Sequence of chain 1.A:
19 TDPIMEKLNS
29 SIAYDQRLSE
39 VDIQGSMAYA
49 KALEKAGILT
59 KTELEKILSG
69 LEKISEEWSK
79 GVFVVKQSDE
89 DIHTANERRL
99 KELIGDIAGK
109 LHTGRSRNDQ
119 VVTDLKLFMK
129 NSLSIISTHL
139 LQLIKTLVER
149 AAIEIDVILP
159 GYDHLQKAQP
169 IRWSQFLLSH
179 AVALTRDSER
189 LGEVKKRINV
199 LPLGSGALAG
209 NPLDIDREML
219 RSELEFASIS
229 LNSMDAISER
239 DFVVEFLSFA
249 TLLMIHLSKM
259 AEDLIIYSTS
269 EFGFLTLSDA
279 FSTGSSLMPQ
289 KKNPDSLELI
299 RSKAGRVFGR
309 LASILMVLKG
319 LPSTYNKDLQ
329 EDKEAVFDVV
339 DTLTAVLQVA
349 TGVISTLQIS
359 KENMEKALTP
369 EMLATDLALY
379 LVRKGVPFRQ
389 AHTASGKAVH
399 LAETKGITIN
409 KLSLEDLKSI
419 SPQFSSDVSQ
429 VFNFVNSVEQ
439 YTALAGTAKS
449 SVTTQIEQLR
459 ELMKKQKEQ

Sequence of chain 1.C:
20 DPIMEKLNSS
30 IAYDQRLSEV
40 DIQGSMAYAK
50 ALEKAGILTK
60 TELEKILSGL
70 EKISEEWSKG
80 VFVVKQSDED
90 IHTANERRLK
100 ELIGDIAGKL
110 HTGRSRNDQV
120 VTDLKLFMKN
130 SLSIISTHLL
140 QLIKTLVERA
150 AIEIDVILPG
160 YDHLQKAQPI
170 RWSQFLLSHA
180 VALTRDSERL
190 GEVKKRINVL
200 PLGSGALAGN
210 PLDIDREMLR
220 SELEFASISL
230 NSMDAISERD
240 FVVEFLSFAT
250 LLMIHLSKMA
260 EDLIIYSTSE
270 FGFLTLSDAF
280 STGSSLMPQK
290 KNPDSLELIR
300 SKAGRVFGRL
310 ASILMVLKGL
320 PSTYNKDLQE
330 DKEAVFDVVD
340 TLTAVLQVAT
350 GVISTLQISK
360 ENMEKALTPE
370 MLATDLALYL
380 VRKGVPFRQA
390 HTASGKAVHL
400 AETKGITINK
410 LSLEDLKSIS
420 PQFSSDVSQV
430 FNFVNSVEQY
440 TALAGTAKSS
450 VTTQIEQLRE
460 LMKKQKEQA

Binding-site contacts:
Ligand atom C1 contacts residue ASN116 of chain 1.C at 4.1 Å.
Ligand atom C3 contacts residue VAL119 of chain 1.C at 4.0 Å (hydrophobic).
Ligand atom C1 contacts residue ARG115 of chain 1.C at 3.9 Å.
Ligand atom CD contacts residue ARG115 of chain 1.C at 4.2 Å.
Ligand atom O52 contacts residue LYS331 of chain 1.C at 4.0 Å.
Ligand atom CD contacts residue SER114 of chain 1.C at 3.2 Å.
Ligand atom N1 contacts residue ASN116 of chain 1.C at 3.2 Å (h-bond).
Ligand atom N2 contacts residue ASN116 of chain 1.C at 3.0 Å (h-bond).
Ligand atom N4 contacts residue SER29 of chain 1.C at 3.2 Å (h-bond).
Ligand atom OD2 contacts residue ARG115 of chain 1.C at 3.4 Å (salt-bridge).
Ligand atom C2 contacts residue ARG115 of chain 1.C at 3.9 Å.
Ligand atom CG contacts residue HIS162 of chain 1.A at 3.5 Å.
Ligand atom C4 contacts residue GLN328 of chain 1.C at 3.4 Å.
Ligand atom C2 contacts residue VAL119 of chain 1.C at 4.0 Å (hydrophobic).
Ligand atom C contacts residue ARG115 of chain 1.C at 3.8 Å.
Ligand atom O51 contacts residue GLN328 of chain 1.C at 3.5 Å.
Ligand atom N2 contacts residue TYR323 of chain 1.C at 3.9 Å.
Ligand atom OG1 contacts residue HIS162 of chain 1.A at 4.0 Å.
Ligand atom O51 contacts residue VAL119 of chain 1.C at 4.0 Å.
Ligand atom O51 contacts residue LYS331 of chain 1.C at 2.8 Å (salt-bridge).
Ligand atom C5 contacts residue TYR323 of chain 1.C at 3.5 Å (hydrophobic).
Ligand atom C5 contacts residue GLN328 of chain 1.C at 3.7 Å.
Ligand atom OG2 contacts residue HIS162 of chain 1.A at 2.5 Å (h-bond).
Ligand atom C4 contacts residue TYR323 of chain 1.C at 3.6 Å (hydrophobic).
Ligand atom N4 contacts residue GLN328 of chain 1.C at 2.8 Å (h-bond).
Ligand atom O52 contacts residue TYR323 of chain 1.C at 2.7 Å (h-bond).
Ligand atom C3 contacts residue HIS91 of chain 1.C at 4.2 Å.
Ligand atom OD1 contacts residue SER114 of chain 1.C at 2.7 Å (h-bond).
Ligand atom CA contacts residue ASN116 of chain 1.C at 3.6 Å.
Ligand atom C1 contacts residue TYR323 of chain 1.C at 3.2 Å (hydrophobic).
Ligand atom OG2 contacts residue TYR323 of chain 1.C at 4.0 Å.
Ligand atom O52 contacts residue GLN328 of chain 1.C at 3.7 Å.
Ligand atom C3 contacts residue TYR323 of chain 1.C at 4.1 Å (hydrophobic).
Ligand atom C2 contacts residue TYR323 of chain 1.C at 3.4 Å (hydrophobic).
Ligand atom C contacts residue ASN116 of chain 1.C at 3.5 Å.
Ligand atom OD2 contacts residue SER114 of chain 1.C at 3.4 Å (h-bond).
Ligand atom OD1 contacts residue ALA205 of chain 1.C at 3.5 Å.
Ligand atom N2 contacts residue ARG115 of chain 1.C at 3.4 Å.
Ligand atom C5 contacts residue LYS331 of chain 1.C at 3.7 Å.
Ligand atom N1 contacts residue ARG115 of chain 1.C at 3.9 Å.

A protein and the small-molecule ligand that binds it are described below.
Small molecule (SMILES): [H]/N=C(/NCCC[C@H](N)C(=O)O)NC(CC(=O)O)C(=O)O

Sequence of chain 1.B:
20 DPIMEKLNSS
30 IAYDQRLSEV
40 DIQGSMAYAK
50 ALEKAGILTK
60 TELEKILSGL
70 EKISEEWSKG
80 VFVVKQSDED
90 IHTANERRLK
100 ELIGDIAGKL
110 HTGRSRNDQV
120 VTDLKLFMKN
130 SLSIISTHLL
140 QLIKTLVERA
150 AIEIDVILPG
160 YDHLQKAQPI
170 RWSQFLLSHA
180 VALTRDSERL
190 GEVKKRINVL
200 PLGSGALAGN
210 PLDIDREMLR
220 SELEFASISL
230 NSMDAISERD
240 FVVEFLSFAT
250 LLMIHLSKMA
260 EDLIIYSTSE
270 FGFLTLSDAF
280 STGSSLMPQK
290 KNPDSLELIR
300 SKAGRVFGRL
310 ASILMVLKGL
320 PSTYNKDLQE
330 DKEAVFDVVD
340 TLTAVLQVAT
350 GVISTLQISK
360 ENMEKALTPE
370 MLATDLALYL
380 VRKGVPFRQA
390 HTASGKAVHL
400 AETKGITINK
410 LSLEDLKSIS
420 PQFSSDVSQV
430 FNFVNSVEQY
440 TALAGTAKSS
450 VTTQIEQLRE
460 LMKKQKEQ